Sequence of chain 1.K:
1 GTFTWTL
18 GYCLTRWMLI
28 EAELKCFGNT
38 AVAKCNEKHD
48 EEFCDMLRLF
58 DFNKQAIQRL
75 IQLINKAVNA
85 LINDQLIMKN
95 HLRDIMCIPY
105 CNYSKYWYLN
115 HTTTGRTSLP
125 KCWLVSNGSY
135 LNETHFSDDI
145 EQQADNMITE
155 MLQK

Binding-site contacts:
Ligand atom O5 contacts residue THR77 of chain 1.B at 3.8 Å.
Ligand atom O7 contacts residue GLU76 of chain 1.B at 3.6 Å.
Ligand atom C3 contacts residue ASN79 of chain 1.B at 3.8 Å.
Ligand atom O7 contacts residue MET80 of chain 1.B at 4.1 Å.
Ligand atom C4 contacts residue VAL73 of chain 1.I at 3.7 Å (hydrophobic).
Ligand atom C8 contacts residue ARG102 of chain 1.F at 3.7 Å.
Ligand atom C5 contacts residue VAL73 of chain 1.I at 3.7 Å (hydrophobic).
Ligand atom O6 contacts residue ASN74 of chain 1.I at 3.1 Å (h-bond).
Ligand atom C8 contacts residue ARG101 of chain 1.F at 3.6 Å.
Ligand atom C7 contacts residue MET80 of chain 1.B at 4.1 Å (hydrophobic).
Ligand atom C7 contacts residue GLU76 of chain 1.B at 3.9 Å.
Ligand atom O7 contacts residue ASN79 of chain 1.B at 4.0 Å.
Ligand atom O4 contacts residue VAL73 of chain 1.I at 3.2 Å.
Ligand atom N2 contacts residue ASN79 of chain 1.B at 2.9 Å (h-bond).
Ligand atom O6 contacts residue ALA103 of chain 1.F at 3.3 Å.
Ligand atom O7 contacts residue ALA103 of chain 1.F at 3.8 Å.
Ligand atom C6 contacts residue TRP24 of chain 1.K at 4.0 Å (hydrophobic).
Ligand atom C5 contacts residue ASN79 of chain 1.B at 3.6 Å.
Ligand atom C6 contacts residue MET80 of chain 1.B at 4.1 Å (hydrophobic).
Ligand atom C3 contacts residue VAL73 of chain 1.I at 3.6 Å (hydrophobic).
Ligand atom C6 contacts residue ASN74 of chain 1.I at 3.5 Å.
Ligand atom C8 contacts residue SER104 of chain 1.F at 4.1 Å.
Ligand atom C5 contacts residue MET80 of chain 1.B at 3.8 Å (hydrophobic).
Ligand atom O3 contacts residue VAL73 of chain 1.I at 4.1 Å.
Ligand atom O3 contacts residue ARG102 of chain 1.F at 4.1 Å.
Ligand atom C6 contacts residue THR77 of chain 1.B at 4.0 Å.
Ligand atom C7 contacts residue ALA103 of chain 1.F at 3.8 Å (hydrophobic).
Ligand atom C2 contacts residue ASN79 of chain 1.B at 2.5 Å.
Ligand atom C2 contacts residue GLU76 of chain 1.B at 4.0 Å.
Ligand atom C1 contacts residue ASN79 of chain 1.B at 1.4 Å.
Ligand atom O7 contacts residue SER104 of chain 1.F at 3.6 Å.
Ligand atom C1 contacts residue GLU76 of chain 1.B at 3.8 Å.
Ligand atom C8 contacts residue MET80 of chain 1.B at 3.7 Å (hydrophobic).
Ligand atom C7 contacts residue ASN79 of chain 1.B at 3.6 Å.
Ligand atom O3 contacts residue ALA103 of chain 1.F at 3.1 Å (h-bond).
Ligand atom C1 contacts residue ASN74 of chain 1.I at 4.0 Å.
Ligand atom O5 contacts residue ASN79 of chain 1.B at 2.3 Å (h-bond).
Ligand atom C7 contacts residue ARG102 of chain 1.F at 4.1 Å.
Ligand atom O6 contacts residue THR77 of chain 1.B at 2.7 Å (h-bond).
Ligand atom C8 contacts residue GLU76 of chain 1.B at 3.3 Å.

Sequence of chain 1.B:
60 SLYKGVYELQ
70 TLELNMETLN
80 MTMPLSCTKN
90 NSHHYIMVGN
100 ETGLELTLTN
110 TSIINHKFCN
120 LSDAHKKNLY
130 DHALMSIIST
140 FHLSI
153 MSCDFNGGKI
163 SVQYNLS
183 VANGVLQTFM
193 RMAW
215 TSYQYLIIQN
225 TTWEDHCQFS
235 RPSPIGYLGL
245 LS

Sequence of chain 1.F:
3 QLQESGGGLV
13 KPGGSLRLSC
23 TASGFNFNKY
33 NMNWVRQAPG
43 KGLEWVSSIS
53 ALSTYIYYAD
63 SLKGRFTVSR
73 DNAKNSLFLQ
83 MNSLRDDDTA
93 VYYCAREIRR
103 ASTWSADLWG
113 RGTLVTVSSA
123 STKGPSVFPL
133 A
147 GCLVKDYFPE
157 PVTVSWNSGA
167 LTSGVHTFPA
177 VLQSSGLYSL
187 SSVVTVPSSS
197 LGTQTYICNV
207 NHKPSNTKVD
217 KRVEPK

Sequence of chain 1.I:
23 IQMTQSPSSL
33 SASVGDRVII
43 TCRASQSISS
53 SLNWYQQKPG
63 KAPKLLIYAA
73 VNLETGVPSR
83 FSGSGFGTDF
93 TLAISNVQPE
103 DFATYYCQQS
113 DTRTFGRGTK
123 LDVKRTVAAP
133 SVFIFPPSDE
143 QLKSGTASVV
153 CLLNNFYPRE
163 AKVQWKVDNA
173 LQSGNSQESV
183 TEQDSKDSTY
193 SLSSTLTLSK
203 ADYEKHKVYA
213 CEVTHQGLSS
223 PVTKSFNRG

The small molecule below binds the protein below.
Small molecule (SMILES): CC(=O)N[C@H]1[C@H](O[C@H]2[C@H](O)[C@@H](NC(C)=O)CO[C@@H]2CO)O[C@H](CO)[C@@H](O[C@@H]2O[C@H](CO[C@H]3O[C@H](CO)[C@@H](O)[C@H](O)[C@@H]3O)[C@@H](O)[C@H](O[C@H]3O[C@H](CO)[C@@H](O)[C@H](O)[C@@H]3O)[C@@H]2O)[C@@H]1O